Sequence of chain 18.B:
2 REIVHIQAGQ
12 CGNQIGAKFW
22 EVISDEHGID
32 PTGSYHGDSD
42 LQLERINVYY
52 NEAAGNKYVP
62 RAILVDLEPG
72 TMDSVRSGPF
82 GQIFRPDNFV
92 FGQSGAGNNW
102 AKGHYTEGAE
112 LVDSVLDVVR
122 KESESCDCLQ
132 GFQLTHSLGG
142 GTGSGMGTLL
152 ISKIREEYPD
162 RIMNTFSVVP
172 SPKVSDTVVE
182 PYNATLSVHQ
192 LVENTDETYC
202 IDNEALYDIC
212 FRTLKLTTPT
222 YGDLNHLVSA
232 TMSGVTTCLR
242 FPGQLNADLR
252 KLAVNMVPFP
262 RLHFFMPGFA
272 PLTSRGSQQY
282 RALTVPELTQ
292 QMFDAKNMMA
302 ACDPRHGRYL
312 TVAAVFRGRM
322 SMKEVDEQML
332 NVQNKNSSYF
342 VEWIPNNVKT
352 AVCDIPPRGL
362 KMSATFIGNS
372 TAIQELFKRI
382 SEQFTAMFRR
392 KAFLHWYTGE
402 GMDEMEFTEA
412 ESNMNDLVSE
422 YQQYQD

The protein below binds the small molecule below.
Small molecule (SMILES): CC(=O)O[C@H]1C(=O)[C@@]2(C)[C@H]([C@H](OC(=O)c3ccccc3)[C@]3(O)C[C@H](OC(=O)[C@H](O)[C@@H](NC(=O)c4ccccc4)c4ccccc4)C(C)=C1C3(C)C)[C@]1(OC(C)=O)CO[C@@H]1C[C@@H]2O

Binding-site contacts:
Ligand atom C38 contacts residue PHE270 of chain 18.B at 3.6 Å (hydrophobic).
Ligand atom C19 contacts residue ARG276 of chain 18.B at 3.7 Å.
Ligand atom C38 contacts residue PRO358 of chain 18.B at 3.5 Å (hydrophobic).
Ligand atom C07 contacts residue HIS227 of chain 18.B at 3.2 Å.
Ligand atom O08 contacts residue ARG276 of chain 18.B at 3.7 Å.
Ligand atom C08 contacts residue LEU228 of chain 18.B at 3.8 Å (hydrophobic).
Ligand atom C41 contacts residue SER234 of chain 18.B at 3.5 Å.
Ligand atom C42 contacts residue VAL23 of chain 18.B at 3.5 Å (hydrophobic).
Ligand atom C33 contacts residue VAL23 of chain 18.B at 3.6 Å (hydrophobic).
Ligand atom C39 contacts residue PRO358 of chain 18.B at 3.8 Å (hydrophobic).
Ligand atom O13 contacts residue GLY360 of chain 18.B at 3.6 Å.
Ligand atom C40 contacts residue ALA231 of chain 18.B at 3.4 Å (hydrophobic).
Ligand atom C39 contacts residue PHE270 of chain 18.B at 3.4 Å (hydrophobic).
Ligand atom C39 contacts residue SER234 of chain 18.B at 3.8 Å.
Ligand atom C09 contacts residue HIS227 of chain 18.B at 3.8 Å.
Ligand atom O06 contacts residue LEU273 of chain 18.B at 3.5 Å.
Ligand atom C19 contacts residue THR274 of chain 18.B at 3.0 Å.
Ligand atom O06 contacts residue THR274 of chain 18.B at 2.7 Å (h-bond).
Ligand atom C28 contacts residue PRO358 of chain 18.B at 3.6 Å (hydrophobic).
Ligand atom C08 contacts residue HIS227 of chain 18.B at 3.4 Å.
Ligand atom C39 contacts residue ALA231 of chain 18.B at 3.3 Å (hydrophobic).
Ligand atom C33 contacts residue ASP26 of chain 18.B at 3.7 Å.
Ligand atom C07 contacts residue LEU228 of chain 18.B at 3.6 Å (hydrophobic).
Ligand atom C32 contacts residue VAL23 of chain 18.B at 3.5 Å (hydrophobic).
Ligand atom C15 contacts residue PRO272 of chain 18.B at 3.1 Å (hydrophobic).
Ligand atom C41 contacts residue GLU27 of chain 18.B at 3.1 Å.
Ligand atom O12 contacts residue GLY360 of chain 18.B at 3.5 Å (h-bond).
Ligand atom C06 contacts residue HIS227 of chain 18.B at 3.6 Å.
Ligand atom O13 contacts residue PRO358 of chain 18.B at 3.2 Å.
Ligand atom C14 contacts residue THR274 of chain 18.B at 3.3 Å.
Ligand atom O14 contacts residue HIS227 of chain 18.B at 2.9 Å.
Ligand atom C40 contacts residue SER234 of chain 18.B at 3.0 Å.
Ligand atom C40 contacts residue GLU27 of chain 18.B at 3.4 Å.
Ligand atom C41 contacts residue VAL23 of chain 18.B at 3.7 Å (hydrophobic).
Ligand atom C37 contacts residue PRO358 of chain 18.B at 3.7 Å (hydrophobic).
Ligand atom C36 contacts residue HIS227 of chain 18.B at 3.2 Å.
Ligand atom O13 contacts residue ARG359 of chain 18.B at 3.2 Å (salt-bridge).
Ligand atom C15 contacts residue THR274 of chain 18.B at 3.7 Å.
Ligand atom C16 contacts residue THR274 of chain 18.B at 3.4 Å.
Ligand atom O06 contacts residue PRO272 of chain 18.B at 3.4 Å (h-bond).